Sequence of chain 1.D:
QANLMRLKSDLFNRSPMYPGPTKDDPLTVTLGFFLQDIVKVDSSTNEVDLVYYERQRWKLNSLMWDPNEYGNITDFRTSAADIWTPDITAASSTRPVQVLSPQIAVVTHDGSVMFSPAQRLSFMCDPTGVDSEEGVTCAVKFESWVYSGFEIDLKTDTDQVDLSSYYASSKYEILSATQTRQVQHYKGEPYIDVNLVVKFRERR

Binding-site contacts:
Ligand atom O7 contacts residue ASN91 of chain 1.D at 3.0 Å (h-bond).
Ligand atom C2 contacts residue ASN91 of chain 1.D at 2.5 Å.
Ligand atom O7 contacts residue GLY90 of chain 1.D at 3.8 Å.
Ligand atom O5 contacts residue ASN91 of chain 1.D at 2.4 Å (h-bond).
Ligand atom O5 contacts residue ASN87 of chain 1.D at 4.1 Å.
Ligand atom C7 contacts residue ASN91 of chain 1.D at 3.3 Å.
Ligand atom N2 contacts residue ASN91 of chain 1.D at 3.0 Å (h-bond).
Ligand atom C1 contacts residue ASN91 of chain 1.D at 1.4 Å.
Ligand atom C4 contacts residue ASN91 of chain 1.D at 4.1 Å.
Ligand atom C5 contacts residue ASN91 of chain 1.D at 3.7 Å.
Ligand atom C7 contacts residue GLY90 of chain 1.D at 4.4 Å.
Ligand atom C3 contacts residue ASN91 of chain 1.D at 3.8 Å.
Ligand atom C8 contacts residue GLY90 of chain 1.D at 4.4 Å.

The protein below binds the small molecule below.
Small molecule (SMILES): CC(=O)N[C@@H]1[C@@H](O)[C@H](O)[C@@H](CO)O[C@H]1O